This small molecule binds to this protein.
Small molecule (SMILES): O=C(O)c1c(Cl)ccc(Cl)c1O

Sequence of chain 1.A:
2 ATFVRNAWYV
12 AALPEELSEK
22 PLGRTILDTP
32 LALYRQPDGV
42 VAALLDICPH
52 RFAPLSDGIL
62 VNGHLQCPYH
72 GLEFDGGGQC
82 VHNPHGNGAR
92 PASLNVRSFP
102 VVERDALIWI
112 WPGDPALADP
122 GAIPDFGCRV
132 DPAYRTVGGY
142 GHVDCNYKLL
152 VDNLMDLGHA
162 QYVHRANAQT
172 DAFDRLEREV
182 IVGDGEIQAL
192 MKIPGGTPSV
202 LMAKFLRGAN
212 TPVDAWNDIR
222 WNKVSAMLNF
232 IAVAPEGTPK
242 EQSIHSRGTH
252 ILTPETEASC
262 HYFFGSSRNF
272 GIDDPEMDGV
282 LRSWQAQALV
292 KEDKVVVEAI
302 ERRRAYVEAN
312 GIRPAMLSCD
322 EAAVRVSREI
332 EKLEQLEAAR

Binding-site contacts:
Ligand atom C4 contacts residue PHE206 of chain 1.A at 4.2 Å (hydrophobic).
Ligand atom C5 contacts residue LEU202 of chain 1.A at 3.6 Å (hydrophobic).
Ligand atom O1' contacts residue HIS251 of chain 1.A at 3.1 Å.
Ligand atom CL1 contacts residue TRP285 of chain 1.A at 4.1 Å.
Ligand atom O1' contacts residue LEU290 of chain 1.A at 3.9 Å.
Ligand atom O2' contacts residue GLY249 of chain 1.A at 3.7 Å.
Ligand atom C6 contacts residue LEU282 of chain 1.A at 4.2 Å (hydrophobic).
Ligand atom C4 contacts residue MET203 of chain 1.A at 4.1 Å (hydrophobic).
Ligand atom CL2 contacts residue TRP285 of chain 1.A at 3.7 Å.
Ligand atom O2' contacts residue ASN230 of chain 1.A at 3.0 Å (h-bond).
Ligand atom O2 contacts residue TRP285 of chain 1.A at 3.8 Å.
Ligand atom O1' contacts residue TRP285 of chain 1.A at 3.0 Å (h-bond).
Ligand atom C4 contacts residue ILE232 of chain 1.A at 3.8 Å (hydrophobic).
Ligand atom CL2 contacts residue SER267 of chain 1.A at 3.7 Å.
Ligand atom C2 contacts residue ILE232 of chain 1.A at 3.6 Å (hydrophobic).
Ligand atom CL1 contacts residue ILE232 of chain 1.A at 3.9 Å.
Ligand atom C1' contacts residue ASN230 of chain 1.A at 3.8 Å.
Ligand atom C1' contacts residue HIS251 of chain 1.A at 3.2 Å.
Ligand atom O2 contacts residue OXY1 of chain 1.G at 3.8 Å.
Ligand atom C6 contacts residue TRP285 of chain 1.A at 3.4 Å (hydrophobic).
Ligand atom C1 contacts residue TRP285 of chain 1.A at 3.2 Å (hydrophobic).
Ligand atom CL2 contacts residue LEU282 of chain 1.A at 3.3 Å.
Ligand atom C4 contacts residue LEU202 of chain 1.A at 3.2 Å (hydrophobic).
Ligand atom C5 contacts residue PHE206 of chain 1.A at 3.8 Å (hydrophobic).
Ligand atom O2 contacts residue ASN230 of chain 1.A at 3.5 Å (h-bond).
Ligand atom C3 contacts residue LEU202 of chain 1.A at 4.2 Å (hydrophobic).
Ligand atom O2' contacts residue HIS251 of chain 1.A at 2.6 Å (h-bond).
Ligand atom C1 contacts residue ILE232 of chain 1.A at 4.1 Å (hydrophobic).
Ligand atom CL2 contacts residue SER247 of chain 1.A at 3.9 Å.
Ligand atom C2 contacts residue ASN230 of chain 1.A at 4.2 Å.
Ligand atom O2' contacts residue ILE232 of chain 1.A at 4.3 Å.
Ligand atom C2 contacts residue TRP285 of chain 1.A at 3.6 Å (hydrophobic).
Ligand atom C4 contacts residue TRP285 of chain 1.A at 4.1 Å (hydrophobic).
Ligand atom C5 contacts residue LEU282 of chain 1.A at 4.0 Å (hydrophobic).
Ligand atom O2 contacts residue ILE232 of chain 1.A at 3.8 Å.
Ligand atom C3 contacts residue TRP285 of chain 1.A at 3.7 Å (hydrophobic).
Ligand atom C3 contacts residue ILE232 of chain 1.A at 3.7 Å (hydrophobic).
Ligand atom C1 contacts residue ASN230 of chain 1.A at 4.4 Å.
Ligand atom C1' contacts residue TRP285 of chain 1.A at 3.5 Å (hydrophobic).
Ligand atom C5 contacts residue TRP285 of chain 1.A at 3.9 Å (hydrophobic).